A protein and the small-molecule ligand that binds it are described below.
Small molecule (SMILES): CCc1nc2ccc(OC)cc2nc1O[C@@H]1C[C@H]2C(=O)N[C@]3(C(=O)NS(=O)(=O)C4CC4)C[C@@H]3/C=C/CCCCC[C@H](NC(=O)OC(C)(C)C)C(=O)N2C1

Sequence of chain 1.A:
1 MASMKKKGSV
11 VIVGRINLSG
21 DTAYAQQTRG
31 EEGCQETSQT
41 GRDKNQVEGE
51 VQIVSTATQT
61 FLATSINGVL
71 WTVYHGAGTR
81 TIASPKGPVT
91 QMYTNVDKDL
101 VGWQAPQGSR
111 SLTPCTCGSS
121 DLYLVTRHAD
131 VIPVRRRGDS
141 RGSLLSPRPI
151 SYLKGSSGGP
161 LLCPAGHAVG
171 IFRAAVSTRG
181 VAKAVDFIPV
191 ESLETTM

Binding-site contacts:
Ligand atom N24 contacts residue HIS75 of chain 1.A at 3.7 Å.
Ligand atom C50 contacts residue VAL96 of chain 1.A at 3.4 Å (hydrophobic).
Ligand atom C34 contacts residue GLY76 of chain 1.A at 3.6 Å.
Ligand atom O12 contacts residue ALA175 of chain 1.A at 2.9 Å (h-bond).
Ligand atom N24 contacts residue ARG173 of chain 1.A at 3.0 Å (salt-bridge).
Ligand atom C21 contacts residue PHE172 of chain 1.A at 3.6 Å (hydrophobic).
Ligand atom O28 contacts residue LYS154 of chain 1.A at 3.6 Å.
Ligand atom C34 contacts residue SER157 of chain 1.A at 3.5 Å.
Ligand atom C46 contacts residue HIS75 of chain 1.A at 3.5 Å.
Ligand atom O31 contacts residue PHE61 of chain 1.A at 3.5 Å.
Ligand atom O28 contacts residue GLY155 of chain 1.A at 2.9 Å (h-bond).
Ligand atom C22 contacts residue ARG173 of chain 1.A at 3.3 Å.
Ligand atom C34 contacts residue HIS75 of chain 1.A at 3.4 Å.
Ligand atom C03 contacts residue ASP99 of chain 1.A at 3.6 Å.
Ligand atom O31 contacts residue GLY155 of chain 1.A at 3.1 Å.
Ligand atom C22 contacts residue ALA174 of chain 1.A at 3.6 Å (hydrophobic).
Ligand atom N29 contacts residue SER157 of chain 1.A at 3.2 Å (h-bond).
Ligand atom C51 contacts residue ASP99 of chain 1.A at 3.4 Å.
Ligand atom C11 contacts residue ALA174 of chain 1.A at 3.6 Å (hydrophobic).
Ligand atom O39 contacts residue ALA175 of chain 1.A at 3.6 Å (h-bond).
Ligand atom C51 contacts residue VAL96 of chain 1.A at 3.4 Å (hydrophobic).
Ligand atom O28 contacts residue SER156 of chain 1.A at 3.4 Å (h-bond).
Ligand atom C07 contacts residue HIS75 of chain 1.A at 3.6 Å.
Ligand atom O28 contacts residue SER157 of chain 1.A at 3.5 Å (h-bond).
Ligand atom C08 contacts residue HIS75 of chain 1.A at 3.7 Å.
Ligand atom N36 contacts residue ALA175 of chain 1.A at 3.0 Å (h-bond).
Ligand atom O32 contacts residue GLY155 of chain 1.A at 3.1 Å (h-bond).
Ligand atom O31 contacts residue SER157 of chain 1.A at 2.9 Å (h-bond).
Ligand atom O48 contacts residue TYR74 of chain 1.A at 3.4 Å.
Ligand atom C35 contacts residue PHE61 of chain 1.A at 3.6 Å (hydrophobic).
Ligand atom O12 contacts residue ALA174 of chain 1.A at 3.2 Å.
Ligand atom N53 contacts residue ASP99 of chain 1.A at 3.3 Å (salt-bridge).
Ligand atom N29 contacts residue HIS75 of chain 1.A at 3.3 Å (h-bond).
Ligand atom C22 contacts residue PHE172 of chain 1.A at 3.4 Å (hydrophobic).
Ligand atom C52 contacts residue ASP99 of chain 1.A at 3.4 Å.
Ligand atom S30 contacts residue SER157 of chain 1.A at 3.4 Å (h-bond).
Ligand atom C20 contacts residue ALA175 of chain 1.A at 3.6 Å (hydrophobic).
Ligand atom C33 contacts residue HIS75 of chain 1.A at 3.6 Å.
Ligand atom C27 contacts residue SER157 of chain 1.A at 3.5 Å.
Ligand atom O28 contacts residue LEU153 of chain 1.A at 3.5 Å (h-bond).